Sequence of chain 1.J:
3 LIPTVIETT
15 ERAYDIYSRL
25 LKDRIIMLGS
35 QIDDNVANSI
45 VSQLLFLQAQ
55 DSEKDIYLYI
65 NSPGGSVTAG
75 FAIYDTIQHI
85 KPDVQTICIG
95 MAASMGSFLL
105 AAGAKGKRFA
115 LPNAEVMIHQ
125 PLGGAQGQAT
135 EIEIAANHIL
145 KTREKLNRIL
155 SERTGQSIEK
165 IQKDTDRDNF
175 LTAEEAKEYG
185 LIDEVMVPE

Binding-site contacts:
Ligand atom C2 contacts residue ILE136 of chain 1.C at 3.1 Å (hydrophobic).
Ligand atom C11 contacts residue LEU154 of chain 1.J at 3.6 Å (hydrophobic).
Ligand atom C5 contacts residue THR169 of chain 1.J at 3.3 Å.
Ligand atom O7 contacts residue THR169 of chain 1.J at 3.7 Å.
Ligand atom C12 contacts residue SER98 of chain 1.J at 3.2 Å.
Ligand atom S13 contacts residue SER98 of chain 1.J at 3.7 Å.
Ligand atom C23 contacts residue GLN132 of chain 1.J at 3.2 Å.
Ligand atom C10 contacts residue LEU154 of chain 1.J at 3.6 Å (hydrophobic).
Ligand atom O1 contacts residue ARG147 of chain 1.J at 3.2 Å.
Ligand atom N3 contacts residue GLN124 of chain 1.J at 2.7 Å (h-bond).
Ligand atom C10 contacts residue THR169 of chain 1.J at 3.7 Å.
Ligand atom C22 contacts residue GLN132 of chain 1.J at 3.7 Å.
Ligand atom C26 contacts residue ILE136 of chain 1.C at 3.4 Å (hydrophobic).
Ligand atom N25 contacts residue THR146 of chain 1.J at 3.6 Å.
Ligand atom C12 contacts residue SER101 of chain 1.J at 3.4 Å.
Ligand atom C26 contacts residue ILE143 of chain 1.J at 3.7 Å (hydrophobic).
Ligand atom O1 contacts residue LEU150 of chain 1.J at 3.7 Å.
Ligand atom C4 contacts residue GLN124 of chain 1.J at 3.2 Å.
Ligand atom O7 contacts residue ASN151 of chain 1.J at 3.4 Å (h-bond).
Ligand atom C16 contacts residue GLN124 of chain 1.J at 3.5 Å.
Ligand atom S13 contacts residue GLN124 of chain 1.J at 3.7 Å.
Ligand atom C15 contacts residue ILE136 of chain 1.C at 3.4 Å (hydrophobic).
Ligand atom C22 contacts residue THR146 of chain 1.J at 3.7 Å.
Ligand atom O7 contacts residue LEU150 of chain 1.J at 3.4 Å.
Ligand atom N19 contacts residue VAL71 of chain 1.J at 3.6 Å.
Ligand atom C18 contacts residue LEU126 of chain 1.J at 3.6 Å (hydrophobic).
Ligand atom C8 contacts residue GLN124 of chain 1.J at 3.7 Å.
Ligand atom N14 contacts residue THR169 of chain 1.J at 3.6 Å.
Ligand atom C6 contacts residue ASN151 of chain 1.J at 3.5 Å.
Ligand atom C18 contacts residue PRO125 of chain 1.J at 3.3 Å (hydrophobic).
Ligand atom C4 contacts residue THR169 of chain 1.J at 3.2 Å.
Ligand atom C17 contacts residue VAL71 of chain 1.J at 3.6 Å (hydrophobic).
Ligand atom O1 contacts residue ILE136 of chain 1.C at 3.4 Å.
Ligand atom N3 contacts residue ILE136 of chain 1.C at 2.7 Å.
Ligand atom C16 contacts residue ILE136 of chain 1.C at 3.6 Å (hydrophobic).
Ligand atom C18 contacts residue VAL71 of chain 1.J at 3.2 Å (hydrophobic).
Ligand atom C4 contacts residue ILE136 of chain 1.C at 3.0 Å (hydrophobic).
Ligand atom C22 contacts residue HIS142 of chain 1.J at 3.5 Å.
Ligand atom N14 contacts residue GLN124 of chain 1.J at 2.8 Å (h-bond).
Ligand atom C6 contacts residue LEU150 of chain 1.J at 3.7 Å (hydrophobic).

This small molecule binds to this protein.
Small molecule (SMILES): CC(C)n1ncc2cc(C(=O)NCc3coc(-c4cccs4)n3)cnc21

Sequence of chain 1.C:
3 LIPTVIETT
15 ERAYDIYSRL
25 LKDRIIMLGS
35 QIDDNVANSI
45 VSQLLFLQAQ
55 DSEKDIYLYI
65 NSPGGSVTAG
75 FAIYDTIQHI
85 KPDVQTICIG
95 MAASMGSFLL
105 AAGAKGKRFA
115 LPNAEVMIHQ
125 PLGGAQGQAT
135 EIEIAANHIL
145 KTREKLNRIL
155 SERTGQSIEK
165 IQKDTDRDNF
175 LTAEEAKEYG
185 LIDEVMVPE